Binding-site contacts:
Ligand atom O7 contacts residue ASN28 of chain 1.D at 3.1 Å (h-bond).
Ligand atom C1 contacts residue ASN28 of chain 1.D at 1.4 Å.
Ligand atom C7 contacts residue SER32 of chain 1.D at 4.5 Å.
Ligand atom N2 contacts residue ASN28 of chain 1.D at 3.0 Å (h-bond).
Ligand atom C8 contacts residue SER33 of chain 1.D at 3.8 Å.
Ligand atom O7 contacts residue SER33 of chain 1.D at 2.8 Å (h-bond).
Ligand atom C7 contacts residue SER33 of chain 1.D at 3.6 Å.
Ligand atom C8 contacts residue PRO27 of chain 1.D at 4.3 Å (hydrophobic).
Ligand atom C3 contacts residue ASN28 of chain 1.D at 3.8 Å.
Ligand atom C7 contacts residue ASN28 of chain 1.D at 3.3 Å.
Ligand atom C4 contacts residue ASN28 of chain 1.D at 4.2 Å.
Ligand atom C2 contacts residue ASN28 of chain 1.D at 2.5 Å.
Ligand atom O7 contacts residue ALA31 of chain 1.D at 4.2 Å.
Ligand atom O5 contacts residue ASN28 of chain 1.D at 2.3 Å (h-bond).
Ligand atom O7 contacts residue SER32 of chain 1.D at 3.6 Å.
Ligand atom C5 contacts residue ASN28 of chain 1.D at 3.6 Å.

Sequence of chain 1.D:
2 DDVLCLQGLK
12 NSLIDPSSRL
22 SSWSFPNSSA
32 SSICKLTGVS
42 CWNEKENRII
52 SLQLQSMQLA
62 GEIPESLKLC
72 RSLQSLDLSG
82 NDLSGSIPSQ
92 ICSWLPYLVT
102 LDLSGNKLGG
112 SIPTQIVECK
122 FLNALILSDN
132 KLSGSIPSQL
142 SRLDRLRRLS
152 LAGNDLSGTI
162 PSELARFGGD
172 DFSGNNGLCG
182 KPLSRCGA

The protein below binds the small molecule below.
Small molecule (SMILES): CC(=O)N[C@@H]1[C@@H](O)[C@H](O)[C@@H](CO)O[C@H]1O